Binding-site contacts:
Ligand atom C7 contacts residue ASN122 of chain 1.A at 3.7 Å.
Ligand atom C8 contacts residue THR98 of chain 1.A at 4.4 Å.
Ligand atom O7 contacts residue GLN100 of chain 1.A at 4.0 Å.
Ligand atom C3 contacts residue ASN122 of chain 1.A at 3.8 Å.
Ligand atom C7 contacts residue GLN100 of chain 1.A at 3.8 Å.
Ligand atom C8 contacts residue GLN100 of chain 1.A at 3.4 Å.
Ligand atom O5 contacts residue ASN122 of chain 1.A at 2.3 Å (h-bond).
Ligand atom C5 contacts residue ASN122 of chain 1.A at 3.6 Å.
Ligand atom C7 contacts residue PHE121 of chain 1.A at 4.4 Å (hydrophobic).
Ligand atom N2 contacts residue ASN122 of chain 1.A at 3.0 Å (h-bond).
Ligand atom C8 contacts residue PHE121 of chain 1.A at 3.8 Å (hydrophobic).
Ligand atom C4 contacts residue ASN122 of chain 1.A at 4.2 Å.
Ligand atom O7 contacts residue ASN122 of chain 1.A at 3.9 Å.
Ligand atom O3 contacts residue GLN100 of chain 1.A at 4.1 Å.
Ligand atom N2 contacts residue GLN100 of chain 1.A at 4.3 Å.
Ligand atom O7 contacts residue THR98 of chain 1.A at 3.9 Å.
Ligand atom C8 contacts residue SER120 of chain 1.A at 3.0 Å.
Ligand atom C1 contacts residue ASN122 of chain 1.A at 1.4 Å.
Ligand atom C2 contacts residue ASN122 of chain 1.A at 2.5 Å.
Ligand atom C7 contacts residue SER120 of chain 1.A at 4.3 Å.

This protein binds this small molecule.
Small molecule (SMILES): CC(=O)N[C@@H]1[C@@H](O)[C@H](O)[C@@H](CO)O[C@H]1O

Sequence of chain 1.A:
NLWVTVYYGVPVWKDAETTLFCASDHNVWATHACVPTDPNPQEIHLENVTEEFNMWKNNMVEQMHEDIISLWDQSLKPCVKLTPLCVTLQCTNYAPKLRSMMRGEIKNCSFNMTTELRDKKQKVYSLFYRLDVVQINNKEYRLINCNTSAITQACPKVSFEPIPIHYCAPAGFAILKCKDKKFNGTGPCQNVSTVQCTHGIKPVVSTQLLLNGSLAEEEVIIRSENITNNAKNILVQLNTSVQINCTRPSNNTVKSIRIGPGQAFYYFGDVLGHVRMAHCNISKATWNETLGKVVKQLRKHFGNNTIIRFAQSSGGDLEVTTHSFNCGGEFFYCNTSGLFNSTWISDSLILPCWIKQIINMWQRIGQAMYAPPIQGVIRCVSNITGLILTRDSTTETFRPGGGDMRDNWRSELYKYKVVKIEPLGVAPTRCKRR